Sequence of chain 1.A:
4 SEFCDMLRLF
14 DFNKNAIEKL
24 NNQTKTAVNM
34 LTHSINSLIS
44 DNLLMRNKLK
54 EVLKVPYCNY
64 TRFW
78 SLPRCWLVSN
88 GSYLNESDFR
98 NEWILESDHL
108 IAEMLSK

Binding-site contacts:
Ligand atom O5 contacts residue ASN92 of chain 1.A at 2.3 Å (h-bond).
Ligand atom C3 contacts residue ASN92 of chain 1.A at 3.8 Å.
Ligand atom C7 contacts residue ASN92 of chain 1.A at 3.3 Å.
Ligand atom C4 contacts residue ASN92 of chain 1.A at 4.2 Å.
Ligand atom N2 contacts residue ASN92 of chain 1.A at 2.9 Å (h-bond).
Ligand atom C8 contacts residue ASN92 of chain 1.A at 3.3 Å.
Ligand atom C5 contacts residue ASN92 of chain 1.A at 3.6 Å.
Ligand atom C1 contacts residue ASN92 of chain 1.A at 1.4 Å.
Ligand atom O7 contacts residue ASN92 of chain 1.A at 4.2 Å.
Ligand atom C2 contacts residue ASN92 of chain 1.A at 2.4 Å.
Ligand atom C6 contacts residue SER74 of chain 1.B at 4.3 Å.

Sequence of chain 1.B:
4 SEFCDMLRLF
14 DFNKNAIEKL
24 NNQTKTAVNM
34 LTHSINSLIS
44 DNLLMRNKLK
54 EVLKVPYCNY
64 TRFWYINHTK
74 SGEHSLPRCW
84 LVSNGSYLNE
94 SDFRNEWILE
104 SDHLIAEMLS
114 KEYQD

A protein and the small-molecule ligand that binds it are described below.
Small molecule (SMILES): CC(=O)N[C@H]1[C@H](O[C@H]2[C@H](O)[C@@H](NC(C)=O)CO[C@@H]2CO)O[C@H](CO)[C@@H](O[C@@H]2O[C@H](CO)[C@@H](O)[C@H](O)[C@@H]2O)[C@@H]1O